This protein binds this small molecule.
Small molecule (SMILES): Nc1ncnc2c1ncn2[C@@H]1O[C@H](CO[P](=O)(O)O[P](=O)(O)NP(=O)(O)O)[C@@H](O)[C@H]1O

Sequence of chain 1.B:
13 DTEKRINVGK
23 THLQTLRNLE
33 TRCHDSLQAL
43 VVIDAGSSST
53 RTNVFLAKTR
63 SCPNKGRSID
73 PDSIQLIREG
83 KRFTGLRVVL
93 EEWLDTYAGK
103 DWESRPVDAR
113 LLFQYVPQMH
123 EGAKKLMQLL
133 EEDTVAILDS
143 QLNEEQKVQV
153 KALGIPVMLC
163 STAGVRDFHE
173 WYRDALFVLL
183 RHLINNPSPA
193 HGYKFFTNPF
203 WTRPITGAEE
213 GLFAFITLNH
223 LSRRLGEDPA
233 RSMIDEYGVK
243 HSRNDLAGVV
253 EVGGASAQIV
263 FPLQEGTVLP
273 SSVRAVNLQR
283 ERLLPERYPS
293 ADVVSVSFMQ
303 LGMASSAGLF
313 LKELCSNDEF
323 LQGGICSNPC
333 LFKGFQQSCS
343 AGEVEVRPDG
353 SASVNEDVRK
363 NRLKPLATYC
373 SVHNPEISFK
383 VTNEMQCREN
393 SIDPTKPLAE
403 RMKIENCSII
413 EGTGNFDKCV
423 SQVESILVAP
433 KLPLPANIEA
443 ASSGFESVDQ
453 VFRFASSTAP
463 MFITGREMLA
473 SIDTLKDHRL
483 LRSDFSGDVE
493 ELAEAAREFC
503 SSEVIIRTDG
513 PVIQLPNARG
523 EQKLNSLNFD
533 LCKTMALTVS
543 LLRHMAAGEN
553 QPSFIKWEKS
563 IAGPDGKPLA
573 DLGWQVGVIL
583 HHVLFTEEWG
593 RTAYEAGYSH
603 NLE

Binding-site contacts:
Ligand atom O1B contacts residue ARG53 of chain 1.B at 2.8 Å (salt-bridge).
Ligand atom O2B contacts residue SER49 of chain 1.B at 3.0 Å (h-bond).
Ligand atom O3' contacts residue MET305 of chain 1.B at 3.4 Å.
Ligand atom O2A contacts residue ARG53 of chain 1.B at 2.8 Å (salt-bridge).
Ligand atom PG contacts residue THR164 of chain 1.B at 3.4 Å.
Ligand atom O2A contacts residue SER50 of chain 1.B at 3.5 Å (h-bond).
Ligand atom O3' contacts residue ALA306 of chain 1.B at 3.6 Å (h-bond).
Ligand atom O2G contacts residue THR164 of chain 1.B at 2.7 Å (h-bond).
Ligand atom C5' contacts residue GLY256 of chain 1.B at 3.5 Å.
Ligand atom O2G contacts residue ALA165 of chain 1.B at 3.0 Å (h-bond).
Ligand atom PB contacts residue MG1 of chain 1.F at 3.3 Å.
Ligand atom C4 contacts residue ARG468 of chain 1.B at 3.5 Å.
Ligand atom O2A contacts residue ARG84 of chain 1.B at 2.9 Å (salt-bridge).
Ligand atom O2' contacts residue MET305 of chain 1.B at 3.4 Å.
Ligand atom O3G contacts residue ALA165 of chain 1.B at 3.4 Å.
Ligand atom N3B contacts residue GLY256 of chain 1.B at 3.2 Å (h-bond).
Ligand atom O3' contacts residue GLY256 of chain 1.B at 3.5 Å.
Ligand atom PB contacts residue ARG53 of chain 1.B at 3.5 Å.
Ligand atom O1B contacts residue MG1 of chain 1.F at 2.4 Å.
Ligand atom C6 contacts residue ARG84 of chain 1.B at 3.4 Å.
Ligand atom O2B contacts residue SER50 of chain 1.B at 2.7 Å (h-bond).
Ligand atom C8 contacts residue ARG468 of chain 1.B at 3.4 Å.
Ligand atom N3 contacts residue ARG468 of chain 1.B at 3.6 Å.
Ligand atom O2G contacts residue SER49 of chain 1.B at 3.1 Å (h-bond).
Ligand atom O1G contacts residue GLU212 of chain 1.B at 3.0 Å (salt-bridge).
Ligand atom O1G contacts residue MG1 of chain 1.F at 2.5 Å.
Ligand atom O1G contacts residue THR164 of chain 1.B at 2.8 Å (h-bond).
Ligand atom O3G contacts residue SER258 of chain 1.B at 2.6 Å (h-bond).
Ligand atom N7 contacts residue ARG468 of chain 1.B at 3.5 Å (salt-bridge).
Ligand atom N1 contacts residue ARG84 of chain 1.B at 3.4 Å (salt-bridge).
Ligand atom N6 contacts residue ARG84 of chain 1.B at 3.1 Å (salt-bridge).
Ligand atom O1B contacts residue GLY48 of chain 1.B at 3.4 Å.
Ligand atom O2B contacts residue ARG53 of chain 1.B at 3.2 Å (salt-bridge).
Ligand atom O3A contacts residue GLY256 of chain 1.B at 3.3 Å (h-bond).
Ligand atom O2' contacts residue GLU469 of chain 1.B at 2.6 Å (salt-bridge).
Ligand atom O3A contacts residue MG1 of chain 1.F at 3.5 Å.
Ligand atom O3A contacts residue GLY255 of chain 1.B at 3.4 Å.
Ligand atom N3B contacts residue SER49 of chain 1.B at 3.1 Å (h-bond).
Ligand atom N9 contacts residue ARG468 of chain 1.B at 3.4 Å.
Ligand atom C5 contacts residue ARG468 of chain 1.B at 3.4 Å.